Binding-site contacts:
Ligand atom C8 contacts residue TYR84 of chain 2.A at 3.5 Å (hydrophobic).
Ligand atom C8 contacts residue TYR314 of chain 2.A at 3.9 Å (hydrophobic).
Ligand atom O6 contacts residue GLU85 of chain 2.A at 2.7 Å (salt-bridge).
Ligand atom C6 contacts residue GLU85 of chain 2.A at 3.2 Å.
Ligand atom O7 contacts residue ASN366 of chain 2.A at 3.4 Å (h-bond).
Ligand atom C1 contacts residue TYR314 of chain 2.A at 3.6 Å (hydrophobic).
Ligand atom C3 contacts residue GLU85 of chain 2.A at 3.8 Å.
Ligand atom C3 contacts residue ASN366 of chain 2.A at 3.8 Å.
Ligand atom C2 contacts residue TYR314 of chain 2.A at 4.0 Å (hydrophobic).
Ligand atom N2 contacts residue GLU85 of chain 2.A at 2.7 Å (salt-bridge).
Ligand atom C5 contacts residue ASN366 of chain 2.A at 3.8 Å.
Ligand atom C8 contacts residue SER315 of chain 2.A at 3.6 Å.
Ligand atom C2 contacts residue ASN366 of chain 2.A at 2.5 Å.
Ligand atom C7 contacts residue GLN379 of chain 2.A at 4.0 Å.
Ligand atom C3 contacts residue TYR84 of chain 2.A at 3.7 Å (hydrophobic).
Ligand atom C6 contacts residue TYR314 of chain 2.A at 3.9 Å (hydrophobic).
Ligand atom C1 contacts residue GLU85 of chain 2.A at 3.5 Å.
Ligand atom N2 contacts residue ASN366 of chain 2.A at 2.9 Å (h-bond).
Ligand atom C2 contacts residue TYR84 of chain 2.A at 4.1 Å (hydrophobic).
Ligand atom C8 contacts residue GLU85 of chain 2.A at 3.9 Å.
Ligand atom C7 contacts residue GLU85 of chain 2.A at 3.7 Å.
Ligand atom C5 contacts residue TYR314 of chain 2.A at 3.7 Å (hydrophobic).
Ligand atom C3 contacts residue TYR314 of chain 2.A at 3.9 Å (hydrophobic).
Ligand atom O5 contacts residue TYR314 of chain 2.A at 4.0 Å.
Ligand atom N2 contacts residue TYR314 of chain 2.A at 3.2 Å (h-bond).
Ligand atom O7 contacts residue TYR84 of chain 2.A at 3.9 Å.
Ligand atom O3 contacts residue TYR84 of chain 2.A at 2.8 Å (h-bond).
Ligand atom C1 contacts residue ASN366 of chain 2.A at 1.5 Å.
Ligand atom C8 contacts residue ASN366 of chain 2.A at 3.6 Å.
Ligand atom O7 contacts residue GLN379 of chain 2.A at 2.9 Å (h-bond).
Ligand atom C7 contacts residue TYR84 of chain 2.A at 3.4 Å (hydrophobic).
Ligand atom C8 contacts residue VAL367 of chain 2.A at 4.0 Å (hydrophobic).
Ligand atom C7 contacts residue ASN366 of chain 2.A at 3.4 Å.
Ligand atom C2 contacts residue GLU85 of chain 2.A at 3.5 Å.
Ligand atom O4 contacts residue TYR314 of chain 2.A at 4.1 Å.
Ligand atom C7 contacts residue TYR314 of chain 2.A at 3.9 Å (hydrophobic).
Ligand atom O5 contacts residue ASN366 of chain 2.A at 2.5 Å (h-bond).
Ligand atom N2 contacts residue TYR84 of chain 2.A at 3.4 Å (h-bond).
Ligand atom C8 contacts residue GLN372 of chain 2.A at 3.6 Å.
Ligand atom O7 contacts residue TYR314 of chain 2.A at 3.9 Å.

This protein binds this small molecule.
Small molecule (SMILES): CC(=O)N[C@H]1[C@H](O[C@H]2[C@H](O)[C@@H](NC(C)=O)CO[C@@H]2CO)O[C@H](CO)[C@@H](O)[C@@H]1O

Sequence of chain 2.A:
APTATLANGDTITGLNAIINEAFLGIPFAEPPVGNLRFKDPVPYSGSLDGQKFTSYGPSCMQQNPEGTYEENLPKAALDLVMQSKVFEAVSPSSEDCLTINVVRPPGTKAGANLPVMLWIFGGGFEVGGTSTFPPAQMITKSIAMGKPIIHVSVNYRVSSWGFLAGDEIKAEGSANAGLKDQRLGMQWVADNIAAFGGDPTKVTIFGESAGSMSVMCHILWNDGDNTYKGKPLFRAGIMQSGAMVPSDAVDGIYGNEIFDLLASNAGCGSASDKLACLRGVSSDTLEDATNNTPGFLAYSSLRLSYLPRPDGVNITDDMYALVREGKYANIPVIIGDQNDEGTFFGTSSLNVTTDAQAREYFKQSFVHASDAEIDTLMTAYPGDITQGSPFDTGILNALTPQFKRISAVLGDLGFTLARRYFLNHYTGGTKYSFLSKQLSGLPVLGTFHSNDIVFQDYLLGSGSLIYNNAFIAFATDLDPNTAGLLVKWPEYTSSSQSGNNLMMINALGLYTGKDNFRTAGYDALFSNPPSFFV